Sequence of chain 1.A:
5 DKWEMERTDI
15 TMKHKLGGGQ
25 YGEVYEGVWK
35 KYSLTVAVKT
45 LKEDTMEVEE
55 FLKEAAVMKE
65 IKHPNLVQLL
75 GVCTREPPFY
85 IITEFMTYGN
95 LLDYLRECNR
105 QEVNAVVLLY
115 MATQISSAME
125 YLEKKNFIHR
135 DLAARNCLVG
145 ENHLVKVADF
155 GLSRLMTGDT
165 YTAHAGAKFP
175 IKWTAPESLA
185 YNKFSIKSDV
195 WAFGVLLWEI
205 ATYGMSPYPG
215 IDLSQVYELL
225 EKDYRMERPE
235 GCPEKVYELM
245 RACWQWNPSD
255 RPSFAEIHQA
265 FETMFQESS

Binding-site contacts:
Ligand atom N20 contacts residue GLU88 of chain 1.A at 3.5 Å (salt-bridge).
Ligand atom C33 contacts residue PHE154 of chain 1.A at 3.8 Å (hydrophobic).
Ligand atom C35 contacts residue PHE154 of chain 1.A at 3.8 Å (hydrophobic).
Ligand atom C28 contacts residue VAL28 of chain 1.A at 3.6 Å (hydrophobic).
Ligand atom C17 contacts residue LEU142 of chain 1.A at 3.6 Å (hydrophobic).
Ligand atom N4 contacts residue LEU20 of chain 1.A at 3.7 Å.
Ligand atom C10 contacts residue MET90 of chain 1.A at 3.4 Å (hydrophobic).
Ligand atom C3 contacts residue THR91 of chain 1.A at 3.0 Å.
Ligand atom C9 contacts residue PHE89 of chain 1.A at 3.7 Å (hydrophobic).
Ligand atom C29 contacts residue VAL28 of chain 1.A at 3.7 Å (hydrophobic).
Ligand atom N13 contacts residue GLY93 of chain 1.A at 3.9 Å.
Ligand atom C21 contacts residue ALA41 of chain 1.A at 3.8 Å (hydrophobic).
Ligand atom N19 contacts residue ALA41 of chain 1.A at 3.3 Å.
Ligand atom N20 contacts residue MET90 of chain 1.A at 2.6 Å (h-bond).
Ligand atom C35 contacts residue LYS43 of chain 1.A at 3.6 Å.
Ligand atom N14 contacts residue PHE89 of chain 1.A at 3.6 Å.
Ligand atom C9 contacts residue GLY93 of chain 1.A at 3.4 Å.
Ligand atom C18 contacts residue LEU142 of chain 1.A at 3.5 Å (hydrophobic).
Ligand atom C9 contacts residue MET90 of chain 1.A at 3.2 Å (hydrophobic).
Ligand atom C8 contacts residue LEU20 of chain 1.A at 3.7 Å (hydrophobic).
Ligand atom C3 contacts residue TYR92 of chain 1.A at 3.5 Å (hydrophobic).
Ligand atom C3 contacts residue GLY93 of chain 1.A at 3.5 Å.
Ligand atom N19 contacts residue GLU88 of chain 1.A at 2.8 Å (salt-bridge).
Ligand atom C15 contacts residue MET90 of chain 1.A at 3.7 Å (hydrophobic).
Ligand atom O32 contacts residue LYS43 of chain 1.A at 3.7 Å.
Ligand atom C21 contacts residue LEU142 of chain 1.A at 3.7 Å (hydrophobic).
Ligand atom N20 contacts residue ALA41 of chain 1.A at 3.7 Å.
Ligand atom C26 contacts residue TYR25 of chain 1.A at 3.6 Å (hydrophobic).
Ligand atom C10 contacts residue GLY93 of chain 1.A at 3.8 Å.
Ligand atom C2 contacts residue THR91 of chain 1.A at 3.4 Å.
Ligand atom C21 contacts residue THR87 of chain 1.A at 3.4 Å.
Ligand atom C18 contacts residue ALA41 of chain 1.A at 3.4 Å (hydrophobic).
Ligand atom C34 contacts residue PHE154 of chain 1.A at 3.8 Å (hydrophobic).
Ligand atom N19 contacts residue MET90 of chain 1.A at 3.5 Å (h-bond).
Ligand atom C35 contacts residue ILE85 of chain 1.A at 3.7 Å (hydrophobic).
Ligand atom N14 contacts residue MET90 of chain 1.A at 2.8 Å (h-bond).
Ligand atom C8 contacts residue GLY93 of chain 1.A at 3.5 Å.
Ligand atom C17 contacts residue ALA41 of chain 1.A at 3.8 Å (hydrophobic).
Ligand atom C25 contacts residue TYR25 of chain 1.A at 3.4 Å (hydrophobic).
Ligand atom N20 contacts residue PHE89 of chain 1.A at 3.5 Å.

This small molecule binds to this protein.
Small molecule (SMILES): Cc1cc(Nc2cc(N3CCN(C)CC3)nc(Sc3ccc(NC(=O)C4CC4)cc3)n2)[nH]n1